Binding-site contacts:
Ligand atom O7 contacts residue ASN126 of chain 1.F at 3.1 Å (h-bond).
Ligand atom C4 contacts residue ASN126 of chain 1.F at 4.2 Å.
Ligand atom O5 contacts residue ASN126 of chain 1.F at 2.4 Å (h-bond).
Ligand atom C3 contacts residue ASN126 of chain 1.F at 3.8 Å.
Ligand atom C1 contacts residue ASN126 of chain 1.F at 1.4 Å.
Ligand atom C7 contacts residue ASN126 of chain 1.F at 3.2 Å.
Ligand atom C7 contacts residue GLU123 of chain 1.F at 4.4 Å.
Ligand atom C8 contacts residue ASN126 of chain 1.F at 4.3 Å.
Ligand atom O7 contacts residue TYR127 of chain 1.F at 3.8 Å.
Ligand atom C2 contacts residue ASN126 of chain 1.F at 2.5 Å.
Ligand atom N2 contacts residue ASN126 of chain 1.F at 2.9 Å (h-bond).
Ligand atom C5 contacts residue ASN126 of chain 1.F at 3.7 Å.
Ligand atom C8 contacts residue GLU123 of chain 1.F at 3.5 Å.

Sequence of chain 1.F:
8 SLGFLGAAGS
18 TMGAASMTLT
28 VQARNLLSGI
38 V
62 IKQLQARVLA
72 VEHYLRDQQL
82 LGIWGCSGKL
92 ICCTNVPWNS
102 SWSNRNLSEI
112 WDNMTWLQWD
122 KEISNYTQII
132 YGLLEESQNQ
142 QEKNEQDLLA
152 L

The small molecule below binds the protein below.
Small molecule (SMILES): CC(=O)N[C@@H]1[C@@H](O)[C@H](O)[C@@H](CO)O[C@H]1O